The small molecule below binds the protein below.
Small molecule (SMILES): COCCO

Binding-site contacts:
Ligand atom O2 contacts residue HIS133 of chain 1.A at 4.1 Å.
Ligand atom C1 contacts residue GLY155 of chain 1.A at 3.9 Å.
Ligand atom C3 contacts residue ASN140 of chain 1.A at 3.8 Å.
Ligand atom O1 contacts residue LEU156 of chain 1.A at 4.3 Å.
Ligand atom C1 contacts residue HIS133 of chain 1.A at 4.4 Å.
Ligand atom O1 contacts residue ARG134 of chain 1.A at 4.2 Å.
Ligand atom O2 contacts residue ASN140 of chain 1.A at 4.3 Å.
Ligand atom O2 contacts residue ASP135 of chain 1.A at 4.0 Å.
Ligand atom C3 contacts residue ASP135 of chain 1.A at 4.0 Å.
Ligand atom O1 contacts residue GLY155 of chain 1.A at 3.2 Å (h-bond).
Ligand atom C2 contacts residue ASP135 of chain 1.A at 3.8 Å.
Ligand atom O1 contacts residue ASP135 of chain 1.A at 4.4 Å.
Ligand atom C1 contacts residue ARG134 of chain 1.A at 4.4 Å.
Ligand atom C1 contacts residue ASP135 of chain 1.A at 3.6 Å.
Ligand atom O1 contacts residue HIS133 of chain 1.A at 3.8 Å.

Sequence of chain 1.A:
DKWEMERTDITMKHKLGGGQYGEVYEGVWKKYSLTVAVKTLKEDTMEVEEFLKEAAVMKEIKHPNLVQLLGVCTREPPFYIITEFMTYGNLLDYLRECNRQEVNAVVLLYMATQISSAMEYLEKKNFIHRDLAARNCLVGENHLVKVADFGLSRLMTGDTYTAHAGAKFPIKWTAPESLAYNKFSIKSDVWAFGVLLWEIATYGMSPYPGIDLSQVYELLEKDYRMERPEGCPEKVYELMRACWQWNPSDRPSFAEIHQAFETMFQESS